Binding-site contacts:
Ligand atom O6 contacts residue TRP29 of chain 1.A at 3.5 Å.
Ligand atom C8 contacts residue TRP29 of chain 1.A at 3.4 Å (hydrophobic).
Ligand atom C5 contacts residue TRP29 of chain 1.A at 3.5 Å (hydrophobic).
Ligand atom PB contacts residue LYS135 of chain 1.A at 3.6 Å.
Ligand atom O2B contacts residue ARG130 of chain 1.A at 3.8 Å.
Ligand atom PB contacts residue ARG130 of chain 1.A at 3.8 Å.
Ligand atom O6 contacts residue MET74 of chain 1.A at 3.0 Å.
Ligand atom PA contacts residue ARG130 of chain 1.A at 3.7 Å.
Ligand atom N3 contacts residue TRP75 of chain 1.A at 3.8 Å.
Ligand atom CM7 contacts residue TRP29 of chain 1.A at 3.5 Å (hydrophobic).
Ligand atom O1A contacts residue ARG130 of chain 1.A at 2.6 Å (salt-bridge).
Ligand atom N7 contacts residue TRP75 of chain 1.A at 3.9 Å.
Ligand atom O6 contacts residue GLU76 of chain 1.A at 3.9 Å.
Ligand atom C2 contacts residue TRP29 of chain 1.A at 3.7 Å (hydrophobic).
Ligand atom O4' contacts residue TRP29 of chain 1.A at 3.2 Å.
Ligand atom CM7 contacts residue TRP75 of chain 1.A at 3.9 Å (hydrophobic).
Ligand atom C2 contacts residue GLU76 of chain 1.A at 3.6 Å.
Ligand atom O6 contacts residue TRP75 of chain 1.A at 2.7 Å (h-bond).
Ligand atom C2 contacts residue TRP75 of chain 1.A at 3.8 Å (hydrophobic).
Ligand atom C5 contacts residue TRP75 of chain 1.A at 3.8 Å (hydrophobic).
Ligand atom O2B contacts residue LYS135 of chain 1.A at 2.8 Å (salt-bridge).
Ligand atom C6 contacts residue TRP29 of chain 1.A at 3.5 Å (hydrophobic).
Ligand atom N1 contacts residue TRP75 of chain 1.A at 3.5 Å.
Ligand atom N1 contacts residue TRP29 of chain 1.A at 3.6 Å.
Ligand atom O3A contacts residue LYS135 of chain 1.A at 3.2 Å (salt-bridge).
Ligand atom N3 contacts residue TRP29 of chain 1.A at 3.6 Å.
Ligand atom CM7 contacts residue TRP139 of chain 1.A at 3.9 Å (hydrophobic).
Ligand atom C6 contacts residue TRP75 of chain 1.A at 3.5 Å (hydrophobic).
Ligand atom C4 contacts residue TRP29 of chain 1.A at 3.5 Å (hydrophobic).
Ligand atom C4 contacts residue TRP75 of chain 1.A at 3.8 Å (hydrophobic).
Ligand atom O3A contacts residue ARG130 of chain 1.A at 3.8 Å.
Ligand atom N9 contacts residue TRP29 of chain 1.A at 3.3 Å (h-bond).
Ligand atom N7 contacts residue TRP29 of chain 1.A at 3.3 Å.
Ligand atom C1' contacts residue TRP29 of chain 1.A at 3.4 Å (hydrophobic).
Ligand atom C6 contacts residue GLU76 of chain 1.A at 3.8 Å.
Ligand atom O6 contacts residue TRP139 of chain 1.A at 3.9 Å.
Ligand atom N1 contacts residue GLU76 of chain 1.A at 2.9 Å (salt-bridge).
Ligand atom O1B contacts residue ARG130 of chain 1.A at 3.2 Å (salt-bridge).
Ligand atom C2' contacts residue TRP75 of chain 1.A at 3.9 Å (hydrophobic).
Ligand atom N2 contacts residue GLU76 of chain 1.A at 2.9 Å (salt-bridge).

A small-molecule ligand and the protein it binds are described below.
Small molecule (SMILES): C[n+]1cn([C@@H]2O[C@H](CO[P](=O)(O)OP(=O)(O)O)[C@@H](O)[C@H]2O)c2nc(N)[nH]c(=O)c21

Sequence of chain 1.A:
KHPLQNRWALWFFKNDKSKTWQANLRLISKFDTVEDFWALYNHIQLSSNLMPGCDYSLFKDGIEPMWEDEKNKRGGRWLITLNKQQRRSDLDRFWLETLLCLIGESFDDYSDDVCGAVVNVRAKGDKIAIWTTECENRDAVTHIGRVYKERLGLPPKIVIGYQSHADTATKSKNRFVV